Binding-site contacts:
Ligand atom O18 contacts residue GLY27 of chain 1.B at 3.5 Å.
Ligand atom N20 contacts residue GLY27 of chain 1.B at 3.3 Å (h-bond).
Ligand atom C17 contacts residue ASP25 of chain 1.B at 3.5 Å.
Ligand atom C32 contacts residue ASP25 of chain 1.A at 3.3 Å.
Ligand atom O10 contacts residue ILE50 of chain 1.B at 3.3 Å.
Ligand atom C4 contacts residue GLY48 of chain 1.A at 3.4 Å.
Ligand atom C7 contacts residue VAL32 of chain 1.A at 3.8 Å (hydrophobic).
Ligand atom O18 contacts residue ASP25 of chain 1.A at 2.5 Å (salt-bridge).
Ligand atom C36 contacts residue PRO81 of chain 1.A at 3.4 Å (hydrophobic).
Ligand atom C40 contacts residue ASP30 of chain 1.A at 3.5 Å.
Ligand atom C30 contacts residue GLY48 of chain 1.B at 3.3 Å.
Ligand atom O39 contacts residue ASP30 of chain 1.A at 3.3 Å.
Ligand atom C35 contacts residue PRO81 of chain 1.A at 3.6 Å (hydrophobic).
Ligand atom O23 contacts residue ALA28 of chain 1.B at 3.6 Å.
Ligand atom C26 contacts residue ASP30 of chain 1.B at 3.5 Å.
Ligand atom C15 contacts residue VAL82 of chain 1.B at 3.5 Å (hydrophobic).
Ligand atom C16 contacts residue ASP25 of chain 1.A at 3.2 Å.
Ligand atom C12 contacts residue GLY27 of chain 1.A at 3.5 Å.
Ligand atom C17 contacts residue ASP25 of chain 1.A at 3.2 Å.
Ligand atom C34 contacts residue VAL82 of chain 1.A at 3.7 Å (hydrophobic).
Ligand atom C6 contacts residue ALA28 of chain 1.A at 3.6 Å (hydrophobic).
Ligand atom C28 contacts residue ASP29 of chain 1.B at 3.8 Å.
Ligand atom C33 contacts residue GLY27 of chain 1.B at 3.7 Å.
Ligand atom O27 contacts residue ASP29 of chain 1.B at 2.9 Å (salt-bridge).
Ligand atom C37 contacts residue ILE50 of chain 1.B at 3.7 Å (hydrophobic).
Ligand atom O18 contacts residue ASP25 of chain 1.B at 2.8 Å (salt-bridge).
Ligand atom C36 contacts residue GLY49 of chain 1.B at 3.4 Å.
Ligand atom O9 contacts residue ILE84 of chain 1.A at 3.5 Å.
Ligand atom C7 contacts residue ALA28 of chain 1.A at 3.6 Å (hydrophobic).
Ligand atom C32 contacts residue GLY27 of chain 1.B at 3.8 Å.
Ligand atom O27 contacts residue ALA28 of chain 1.B at 3.7 Å.
Ligand atom C29 contacts residue GLY48 of chain 1.B at 3.1 Å.
Ligand atom C7 contacts residue ASP30 of chain 1.A at 3.7 Å.
Ligand atom C36 contacts residue ILE50 of chain 1.B at 3.5 Å (hydrophobic).
Ligand atom C35 contacts residue GLY48 of chain 1.B at 3.6 Å.
Ligand atom O10 contacts residue GLY49 of chain 1.A at 3.1 Å.
Ligand atom O9 contacts residue ILE50 of chain 1.B at 3.5 Å.
Ligand atom C13 contacts residue GLY27 of chain 1.A at 3.8 Å.
Ligand atom O41 contacts residue ASP29 of chain 1.B at 3.5 Å (salt-bridge).
Ligand atom C31 contacts residue GLY48 of chain 1.B at 3.0 Å.

A small-molecule ligand and the protein it binds are described below.
Small molecule (SMILES): COc1ccc(S(=O)(=O)N(CC(C)C)C[C@@H](O)[C@H](Cc2ccccc2)NC(=O)O[C@@H]2C[C@@H]3[C@@H](O)CO[C@@H]3C2)cc1

Sequence of chain 1.A:
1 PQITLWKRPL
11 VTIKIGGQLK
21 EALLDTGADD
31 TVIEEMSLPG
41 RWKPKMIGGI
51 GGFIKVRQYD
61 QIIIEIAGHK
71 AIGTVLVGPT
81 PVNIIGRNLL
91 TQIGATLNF

Sequence of chain 1.B:
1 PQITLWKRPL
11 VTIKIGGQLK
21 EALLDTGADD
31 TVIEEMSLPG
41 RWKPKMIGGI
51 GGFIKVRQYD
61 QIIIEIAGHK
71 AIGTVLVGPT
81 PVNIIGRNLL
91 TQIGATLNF